Sequence of chain 2.A:
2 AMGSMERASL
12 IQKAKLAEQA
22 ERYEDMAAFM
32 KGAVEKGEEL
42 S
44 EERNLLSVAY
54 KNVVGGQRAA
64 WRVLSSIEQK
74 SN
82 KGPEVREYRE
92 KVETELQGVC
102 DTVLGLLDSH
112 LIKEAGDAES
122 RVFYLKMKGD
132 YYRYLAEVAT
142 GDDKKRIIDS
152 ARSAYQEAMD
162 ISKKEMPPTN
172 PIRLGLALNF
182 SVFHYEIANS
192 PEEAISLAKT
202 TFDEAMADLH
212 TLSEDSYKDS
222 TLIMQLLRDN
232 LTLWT

The small molecule below binds the protein below.
Small molecule (SMILES): CN(C1CCOCC1)S(=O)(=O)c1ccc(C=O)cc1

Sequence of chain 2.B:
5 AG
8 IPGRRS

Binding-site contacts:
Ligand atom C09 contacts residue ASN47 of chain 2.A at 3.2 Å.
Ligand atom N08 contacts residue ASN47 of chain 2.A at 4.0 Å.
Ligand atom O07 contacts residue PRO172 of chain 2.A at 3.1 Å.
Ligand atom C14 contacts residue ASN47 of chain 2.A at 4.0 Å.
Ligand atom C02 contacts residue ILE8 of chain 2.B at 3.9 Å (hydrophobic).
Ligand atom C17 contacts residue PRO172 of chain 2.A at 3.7 Å (hydrophobic).
Ligand atom C03 contacts residue ILE8 of chain 2.B at 4.3 Å (hydrophobic).
Ligand atom C12 contacts residue CSO43 of chain 2.A at 3.6 Å.
Ligand atom C16 contacts residue ILE224 of chain 2.A at 3.9 Å (hydrophobic).
Ligand atom O07 contacts residue ILE224 of chain 2.A at 4.1 Å.
Ligand atom C12 contacts residue ASN47 of chain 2.A at 4.4 Å.
Ligand atom C11 contacts residue ASN47 of chain 2.A at 4.0 Å.
Ligand atom C01 contacts residue LYS127 of chain 2.A at 1.4 Å.
Ligand atom C03 contacts residue LYS127 of chain 2.A at 3.7 Å.
Ligand atom C03 contacts residue ILE173 of chain 2.A at 4.3 Å (hydrophobic).
Ligand atom O13 contacts residue ILE173 of chain 2.A at 4.2 Å.
Ligand atom C14 contacts residue CSO43 of chain 2.A at 3.5 Å.
Ligand atom C17 contacts residue LYS127 of chain 2.A at 2.8 Å.
Ligand atom C15 contacts residue ILE173 of chain 2.A at 3.4 Å (hydrophobic).
Ligand atom C14 contacts residue GLU120 of chain 2.A at 4.3 Å.
Ligand atom C15 contacts residue ASN47 of chain 2.A at 3.2 Å.
Ligand atom C14 contacts residue ILE173 of chain 2.A at 3.5 Å (hydrophobic).
Ligand atom C16 contacts residue PRO172 of chain 2.A at 3.6 Å (hydrophobic).
Ligand atom C01 contacts residue ILE8 of chain 2.B at 4.0 Å (hydrophobic).
Ligand atom C04 contacts residue ASN47 of chain 2.A at 4.1 Å.
Ligand atom O13 contacts residue GLU120 of chain 2.A at 4.2 Å.
Ligand atom C17 contacts residue GLY176 of chain 2.A at 3.9 Å.
Ligand atom C17 contacts residue ILE8 of chain 2.B at 3.5 Å (hydrophobic).
Ligand atom C16 contacts residue ILE8 of chain 2.B at 3.9 Å (hydrophobic).
Ligand atom C04 contacts residue ILE173 of chain 2.A at 4.2 Å (hydrophobic).
Ligand atom C09 contacts residue SER13 of chain 2.B at 3.3 Å.
Ligand atom C10 contacts residue ASN47 of chain 2.A at 3.9 Å.
Ligand atom S06 contacts residue PRO172 of chain 2.A at 4.4 Å.
Ligand atom C11 contacts residue CSO43 of chain 2.A at 4.3 Å.
Ligand atom O13 contacts residue CSO43 of chain 2.A at 3.8 Å.
Ligand atom C10 contacts residue ILE173 of chain 2.A at 4.1 Å (hydrophobic).
Ligand atom C05 contacts residue ILE173 of chain 2.A at 4.3 Å (hydrophobic).
Ligand atom C03 contacts residue PHE124 of chain 2.A at 4.4 Å (hydrophobic).
Ligand atom C02 contacts residue LYS127 of chain 2.A at 2.4 Å.
Ligand atom C16 contacts residue LYS127 of chain 2.A at 4.2 Å.